Sequence of chain 1.B:
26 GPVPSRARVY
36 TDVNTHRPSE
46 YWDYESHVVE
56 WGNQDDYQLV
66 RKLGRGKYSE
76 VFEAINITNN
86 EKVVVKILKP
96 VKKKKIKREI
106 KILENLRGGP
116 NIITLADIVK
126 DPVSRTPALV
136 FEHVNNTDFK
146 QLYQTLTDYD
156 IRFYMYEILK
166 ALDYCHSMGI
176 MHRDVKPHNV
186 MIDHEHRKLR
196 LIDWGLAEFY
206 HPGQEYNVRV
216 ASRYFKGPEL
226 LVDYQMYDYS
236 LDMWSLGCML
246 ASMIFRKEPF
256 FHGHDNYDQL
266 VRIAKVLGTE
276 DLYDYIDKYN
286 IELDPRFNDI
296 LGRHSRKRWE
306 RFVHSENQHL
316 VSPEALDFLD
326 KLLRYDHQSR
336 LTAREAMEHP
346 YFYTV

Binding-site contacts:
Ligand atom C2 contacts residue HIS183 of chain 1.B at 3.9 Å.
Ligand atom C13 contacts residue VAL185 of chain 1.B at 3.4 Å (hydrophobic).
Ligand atom C8 contacts residue PHE144 of chain 1.B at 3.7 Å (hydrophobic).
Ligand atom C15 contacts residue MET248 of chain 1.B at 3.5 Å (hydrophobic).
Ligand atom C18 contacts residue TYR159 of chain 1.B at 3.7 Å (hydrophobic).
Ligand atom N1 contacts residue PRO182 of chain 1.B at 2.8 Å (h-bond).
Ligand atom C19 contacts residue ILE187 of chain 1.B at 3.9 Å (hydrophobic).
Ligand atom C4 contacts residue HIS183 of chain 1.B at 3.4 Å.
Ligand atom C1 contacts residue 54G1 of chain 1.L at 3.8 Å.
Ligand atom CL contacts residue VAL185 of chain 1.B at 2.6 Å.
Ligand atom N contacts residue HIS183 of chain 1.B at 2.9 Å (h-bond).
Ligand atom C5 contacts residue HIS183 of chain 1.B at 3.5 Å.
Ligand atom O1 contacts residue 54G1 of chain 1.L at 3.8 Å.
Ligand atom N1 contacts residue VAL185 of chain 1.B at 2.8 Å (h-bond).
Ligand atom C9 contacts residue PHE144 of chain 1.B at 3.3 Å (hydrophobic).
Ligand atom O2 contacts residue MET186 of chain 1.B at 3.9 Å.
Ligand atom C5 contacts residue VAL185 of chain 1.B at 3.3 Å (hydrophobic).
Ligand atom C13 contacts residue PRO182 of chain 1.B at 3.6 Å (hydrophobic).
Ligand atom C10 contacts residue MET248 of chain 1.B at 3.9 Å (hydrophobic).
Ligand atom O contacts residue HIS183 of chain 1.B at 3.3 Å (h-bond).
Ligand atom C2 contacts residue 54G1 of chain 1.L at 3.8 Å.
Ligand atom C17 contacts residue MET160 of chain 1.B at 3.9 Å (hydrophobic).
Ligand atom C4 contacts residue ASN141 of chain 1.B at 3.8 Å.
Ligand atom C5 contacts residue ASN141 of chain 1.B at 3.4 Å.
Ligand atom C16 contacts residue MET248 of chain 1.B at 3.5 Å (hydrophobic).
Ligand atom CL contacts residue ILE163 of chain 1.B at 3.7 Å.
Ligand atom O2 contacts residue ASN141 of chain 1.B at 3.8 Å.
Ligand atom C7 contacts residue PRO182 of chain 1.B at 3.4 Å (hydrophobic).
Ligand atom C17 contacts residue ILE156 of chain 1.B at 3.8 Å (hydrophobic).
Ligand atom C15 contacts residue MET244 of chain 1.B at 3.7 Å (hydrophobic).
Ligand atom N contacts residue MET186 of chain 1.B at 3.9 Å.
Ligand atom CL contacts residue MET244 of chain 1.B at 3.9 Å.
Ligand atom C2 contacts residue ILE197 of chain 1.B at 3.6 Å (hydrophobic).
Ligand atom C7 contacts residue PHE144 of chain 1.B at 3.4 Å (hydrophobic).
Ligand atom C8 contacts residue PRO182 of chain 1.B at 3.9 Å (hydrophobic).
Ligand atom C6 contacts residue VAL185 of chain 1.B at 3.6 Å (hydrophobic).
Ligand atom C12 contacts residue ILE187 of chain 1.B at 3.6 Å (hydrophobic).
Ligand atom C6 contacts residue PRO182 of chain 1.B at 3.2 Å (hydrophobic).
Ligand atom CL contacts residue ILE187 of chain 1.B at 3.4 Å.
Ligand atom C5 contacts residue PRO182 of chain 1.B at 3.5 Å (hydrophobic).

This protein binds this small molecule.
Small molecule (SMILES): COC(=O)CC(=O)NCCCNCc1ccc(-c2ccccc2)c(Cl)c1